The protein below binds the small molecule below.
Small molecule (SMILES): O=c1[nH]c(=O)c2[nH]c(=O)[nH]c2[nH]1

Binding-site contacts:
Ligand atom O24 contacts residue ASP59 of chain 3.A at 2.9 Å (salt-bridge).
Ligand atom N1 contacts residue IUP1 of chain 1.B at 0.1 Å (h-bond).
Ligand atom C4 contacts residue IUP1 of chain 1.B at 0.3 Å.
Ligand atom N3 contacts residue ASN255 of chain 1.A at 3.3 Å (h-bond).
Ligand atom O24 contacts residue ALA57 of chain 3.A at 3.5 Å.
Ligand atom O24 contacts residue LEU171 of chain 1.A at 3.4 Å.
Ligand atom N1 contacts residue PHE160 of chain 1.A at 3.5 Å.
Ligand atom O11 contacts residue SER227 of chain 1.A at 3.5 Å.
Ligand atom N7 contacts residue ALA57 of chain 3.A at 3.5 Å.
Ligand atom O11 contacts residue VAL228 of chain 1.A at 2.9 Å (h-bond).
Ligand atom N9 contacts residue PHE160 of chain 1.A at 3.4 Å.
Ligand atom C6 contacts residue PHE160 of chain 1.A at 3.4 Å (hydrophobic).
Ligand atom N1 contacts residue GLN229 of chain 1.A at 3.0 Å (h-bond).
Ligand atom C2 contacts residue IUP1 of chain 1.B at 0.1 Å.
Ligand atom N9 contacts residue OXY1 of chain 1.D at 3.3 Å (h-bond).
Ligand atom O24 contacts residue IUP1 of chain 1.B at 0.1 Å (h-bond).
Ligand atom C6 contacts residue IUP1 of chain 1.B at 0.1 Å.
Ligand atom C4 contacts residue PHE160 of chain 1.A at 3.3 Å (hydrophobic).
Ligand atom C4 contacts residue OXY1 of chain 1.D at 3.3 Å.
Ligand atom C6 contacts residue OXY1 of chain 1.D at 3.5 Å.
Ligand atom N7 contacts residue IUP1 of chain 1.B at 0.4 Å (h-bond).
Ligand atom N7 contacts residue PHE160 of chain 1.A at 3.5 Å.
Ligand atom N7 contacts residue OXY1 of chain 1.D at 3.6 Å (h-bond).
Ligand atom O24 contacts residue THR58 of chain 3.A at 3.3 Å (h-bond).
Ligand atom N9 contacts residue IUP1 of chain 1.B at 0.1 Å (h-bond).
Ligand atom O13 contacts residue ILE55 of chain 3.A at 3.5 Å.
Ligand atom O13 contacts residue GLN229 of chain 1.A at 3.0 Å (h-bond).
Ligand atom N3 contacts residue IUP1 of chain 1.B at 0.1 Å (h-bond).
Ligand atom C5 contacts residue IUP1 of chain 1.B at 0.6 Å.
Ligand atom C8 contacts residue IUP1 of chain 1.B at 0.1 Å.
Ligand atom N7 contacts residue THR58 of chain 3.A at 2.8 Å (h-bond).
Ligand atom O13 contacts residue IUP1 of chain 1.B at 0.1 Å (h-bond).
Ligand atom N3 contacts residue ARG177 of chain 1.A at 3.0 Å (salt-bridge).
Ligand atom C8 contacts residue THR58 of chain 3.A at 3.3 Å.
Ligand atom C8 contacts residue OXY1 of chain 1.D at 3.5 Å.
Ligand atom O11 contacts residue ARG177 of chain 1.A at 2.9 Å (salt-bridge).
Ligand atom C5 contacts residue PHE160 of chain 1.A at 3.2 Å (hydrophobic).
Ligand atom O11 contacts residue IUP1 of chain 1.B at 0.1 Å (h-bond).
Ligand atom C5 contacts residue OXY1 of chain 1.D at 3.3 Å.
Ligand atom C2 contacts residue ARG177 of chain 1.A at 3.6 Å.

Sequence of chain 3.A:
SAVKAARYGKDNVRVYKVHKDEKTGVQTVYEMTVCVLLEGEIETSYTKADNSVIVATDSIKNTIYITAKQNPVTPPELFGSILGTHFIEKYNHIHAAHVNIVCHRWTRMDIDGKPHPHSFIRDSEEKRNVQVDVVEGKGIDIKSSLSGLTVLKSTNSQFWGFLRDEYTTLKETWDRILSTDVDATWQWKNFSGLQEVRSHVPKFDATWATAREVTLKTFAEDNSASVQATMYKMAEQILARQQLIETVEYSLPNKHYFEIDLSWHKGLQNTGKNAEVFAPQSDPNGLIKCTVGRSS

Sequence of chain 1.A:
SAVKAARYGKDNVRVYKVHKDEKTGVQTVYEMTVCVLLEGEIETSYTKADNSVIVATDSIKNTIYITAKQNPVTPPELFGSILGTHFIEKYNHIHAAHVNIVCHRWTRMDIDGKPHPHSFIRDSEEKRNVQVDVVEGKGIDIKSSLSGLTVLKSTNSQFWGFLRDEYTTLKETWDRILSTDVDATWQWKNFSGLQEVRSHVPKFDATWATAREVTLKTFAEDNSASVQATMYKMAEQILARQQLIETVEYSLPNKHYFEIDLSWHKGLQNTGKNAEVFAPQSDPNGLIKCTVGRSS